Sequence of chain 1.A:
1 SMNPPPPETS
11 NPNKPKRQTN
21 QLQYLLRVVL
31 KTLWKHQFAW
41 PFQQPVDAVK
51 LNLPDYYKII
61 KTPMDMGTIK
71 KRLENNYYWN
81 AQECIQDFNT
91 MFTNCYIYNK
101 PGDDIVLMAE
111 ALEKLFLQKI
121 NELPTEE

Binding-site contacts:
Ligand atom C6 contacts residue ASN99 of chain 1.A at 3.8 Å.
Ligand atom O11 contacts residue TYR56 of chain 1.A at 3.9 Å.
Ligand atom C13 contacts residue PRO41 of chain 1.A at 3.8 Å (hydrophobic).
Ligand atom C26 contacts residue ILE105 of chain 1.A at 3.9 Å (hydrophobic).
Ligand atom C22 contacts residue GLN44 of chain 1.A at 3.4 Å.
Ligand atom C5 contacts residue ILE105 of chain 1.A at 3.8 Å (hydrophobic).
Ligand atom C25 contacts residue ILE105 of chain 1.A at 3.4 Å (hydrophobic).
Ligand atom S21 contacts residue LEU51 of chain 1.A at 3.6 Å.
Ligand atom N16 contacts residue TRP40 of chain 1.A at 3.7 Å.
Ligand atom C9 contacts residue ILE105 of chain 1.A at 3.7 Å (hydrophobic).
Ligand atom C8 contacts residue PRO41 of chain 1.A at 3.2 Å (hydrophobic).
Ligand atom C25 contacts residue PRO41 of chain 1.A at 3.7 Å (hydrophobic).
Ligand atom N4 contacts residue ILE105 of chain 1.A at 3.8 Å.
Ligand atom N16 contacts residue LEU51 of chain 1.A at 3.2 Å.
Ligand atom C17 contacts residue LEU51 of chain 1.A at 3.5 Å (hydrophobic).
Ligand atom C26 contacts residue TRP40 of chain 1.A at 3.3 Å (hydrophobic).
Ligand atom C10 contacts residue PHE42 of chain 1.A at 3.7 Å (hydrophobic).
Ligand atom C32 contacts residue GLN44 of chain 1.A at 3.2 Å.
Ligand atom C9 contacts residue VAL46 of chain 1.A at 3.7 Å (hydrophobic).
Ligand atom C27 contacts residue MET108 of chain 1.A at 3.7 Å (hydrophobic).
Ligand atom C8 contacts residue ILE105 of chain 1.A at 3.8 Å (hydrophobic).
Ligand atom C15 contacts residue LEU51 of chain 1.A at 3.4 Å (hydrophobic).
Ligand atom F31 contacts residue MET108 of chain 1.A at 3.5 Å.
Ligand atom C14 contacts residue TRP40 of chain 1.A at 3.8 Å (hydrophobic).
Ligand atom C32 contacts residue PRO41 of chain 1.A at 3.2 Å (hydrophobic).
Ligand atom C15 contacts residue TRP40 of chain 1.A at 3.3 Å (hydrophobic).
Ligand atom F31 contacts residue ASP104 of chain 1.A at 3.6 Å.
Ligand atom O24 contacts residue LEU51 of chain 1.A at 3.6 Å.
Ligand atom C32 contacts residue PRO45 of chain 1.A at 3.3 Å (hydrophobic).
Ligand atom C6 contacts residue ILE105 of chain 1.A at 3.9 Å (hydrophobic).
Ligand atom C22 contacts residue PRO45 of chain 1.A at 3.2 Å (hydrophobic).
Ligand atom O23 contacts residue LEU51 of chain 1.A at 2.6 Å.
Ligand atom O11 contacts residue ASN99 of chain 1.A at 3.3 Å (h-bond).
Ligand atom C26 contacts residue PRO41 of chain 1.A at 3.8 Å (hydrophobic).
Ligand atom C10 contacts residue VAL46 of chain 1.A at 3.7 Å (hydrophobic).
Ligand atom C26 contacts residue MET108 of chain 1.A at 3.3 Å (hydrophobic).
Ligand atom O23 contacts residue ASP47 of chain 1.A at 3.5 Å (salt-bridge).
Ligand atom C2 contacts residue ASN99 of chain 1.A at 3.8 Å.
Ligand atom N1 contacts residue ASN99 of chain 1.A at 3.2 Å (h-bond).
Ligand atom C25 contacts residue TRP40 of chain 1.A at 3.5 Å (hydrophobic).

This protein binds this small molecule.
Small molecule (SMILES): CCS(=O)(=O)Cc1cnc(Oc2ccc(F)cc2F)c(-c2cc(C)c3n2CC=NC3=O)c1